Sequence of chain 1.A:
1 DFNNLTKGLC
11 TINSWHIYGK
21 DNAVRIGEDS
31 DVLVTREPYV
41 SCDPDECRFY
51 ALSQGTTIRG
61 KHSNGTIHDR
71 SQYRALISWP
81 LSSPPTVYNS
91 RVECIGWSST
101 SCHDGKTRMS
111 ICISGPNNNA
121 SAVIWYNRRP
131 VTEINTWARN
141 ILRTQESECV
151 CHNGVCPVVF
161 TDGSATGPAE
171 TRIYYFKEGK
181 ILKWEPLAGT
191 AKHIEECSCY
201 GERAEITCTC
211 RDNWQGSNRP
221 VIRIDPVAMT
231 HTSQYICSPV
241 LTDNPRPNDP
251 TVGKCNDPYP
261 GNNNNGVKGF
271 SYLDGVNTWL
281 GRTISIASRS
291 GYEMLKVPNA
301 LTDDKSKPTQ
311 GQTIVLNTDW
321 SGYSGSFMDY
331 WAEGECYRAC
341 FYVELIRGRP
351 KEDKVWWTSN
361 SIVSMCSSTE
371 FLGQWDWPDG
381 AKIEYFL

This protein binds this small molecule.
Small molecule (SMILES): CC(=O)N[C@@H]1[C@@H](O)[C@H](O)[C@@H](CO)O[C@H]1O

Binding-site contacts:
Ligand atom C1 contacts residue ASN64 of chain 1.A at 3.0 Å.
Ligand atom C2 contacts residue ASN64 of chain 1.A at 3.3 Å.
Ligand atom O5 contacts residue TRP356 of chain 1.A at 4.4 Å.
Ligand atom C8 contacts residue TRP356 of chain 1.A at 3.8 Å (hydrophobic).
Ligand atom C3 contacts residue TRP356 of chain 1.A at 3.6 Å (hydrophobic).
Ligand atom C7 contacts residue ASN64 of chain 1.A at 3.1 Å.
Ligand atom O4 contacts residue TRP356 of chain 1.A at 4.1 Å.
Ligand atom N2 contacts residue ASN64 of chain 1.A at 2.5 Å (h-bond).
Ligand atom O5 contacts residue ASN64 of chain 1.A at 4.4 Å.
Ligand atom O7 contacts residue ASN64 of chain 1.A at 4.1 Å.
Ligand atom C2 contacts residue TRP356 of chain 1.A at 4.4 Å (hydrophobic).
Ligand atom C8 contacts residue ASN64 of chain 1.A at 3.3 Å.
Ligand atom O3 contacts residue TRP356 of chain 1.A at 4.0 Å.
Ligand atom C7 contacts residue TRP356 of chain 1.A at 4.4 Å (hydrophobic).
Ligand atom N2 contacts residue TRP356 of chain 1.A at 3.9 Å.
Ligand atom C5 contacts residue TRP356 of chain 1.A at 4.1 Å (hydrophobic).
Ligand atom C1 contacts residue TRP356 of chain 1.A at 4.0 Å (hydrophobic).
Ligand atom C4 contacts residue TRP356 of chain 1.A at 4.2 Å (hydrophobic).